Sequence of chain 1.A:
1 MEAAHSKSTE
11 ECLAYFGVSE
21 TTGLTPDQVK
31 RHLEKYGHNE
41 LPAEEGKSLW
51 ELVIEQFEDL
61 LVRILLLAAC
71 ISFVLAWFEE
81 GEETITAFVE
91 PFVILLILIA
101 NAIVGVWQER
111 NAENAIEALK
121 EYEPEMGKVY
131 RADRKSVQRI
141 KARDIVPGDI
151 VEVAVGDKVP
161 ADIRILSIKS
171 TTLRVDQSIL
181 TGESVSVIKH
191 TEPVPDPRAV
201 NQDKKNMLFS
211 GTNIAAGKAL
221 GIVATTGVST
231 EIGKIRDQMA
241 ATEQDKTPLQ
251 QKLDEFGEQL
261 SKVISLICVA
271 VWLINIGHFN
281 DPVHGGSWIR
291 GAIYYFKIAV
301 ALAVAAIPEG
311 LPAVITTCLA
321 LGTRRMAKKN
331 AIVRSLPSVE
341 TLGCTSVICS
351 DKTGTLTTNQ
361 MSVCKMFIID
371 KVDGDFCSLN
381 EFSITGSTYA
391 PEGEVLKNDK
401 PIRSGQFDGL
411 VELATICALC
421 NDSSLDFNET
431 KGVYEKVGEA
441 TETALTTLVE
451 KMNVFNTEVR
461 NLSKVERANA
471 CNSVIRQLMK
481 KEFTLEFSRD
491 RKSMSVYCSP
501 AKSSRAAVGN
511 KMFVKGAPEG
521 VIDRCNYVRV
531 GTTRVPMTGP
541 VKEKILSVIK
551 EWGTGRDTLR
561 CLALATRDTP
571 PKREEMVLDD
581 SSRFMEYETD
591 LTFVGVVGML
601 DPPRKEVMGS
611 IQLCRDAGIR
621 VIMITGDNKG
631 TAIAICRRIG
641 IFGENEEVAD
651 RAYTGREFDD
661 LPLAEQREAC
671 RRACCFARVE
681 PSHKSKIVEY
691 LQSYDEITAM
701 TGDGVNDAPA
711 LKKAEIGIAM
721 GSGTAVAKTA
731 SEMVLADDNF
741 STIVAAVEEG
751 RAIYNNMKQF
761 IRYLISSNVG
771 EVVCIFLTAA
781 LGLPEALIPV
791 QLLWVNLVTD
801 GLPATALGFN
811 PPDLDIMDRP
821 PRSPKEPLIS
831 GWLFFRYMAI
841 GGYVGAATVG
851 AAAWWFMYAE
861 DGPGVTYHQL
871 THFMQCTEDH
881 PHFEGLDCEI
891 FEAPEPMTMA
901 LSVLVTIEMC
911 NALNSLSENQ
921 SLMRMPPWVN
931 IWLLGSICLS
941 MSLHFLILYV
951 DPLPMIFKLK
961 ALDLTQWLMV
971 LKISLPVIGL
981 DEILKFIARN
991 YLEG

Binding-site contacts:
Ligand atom PG contacts residue THR353 of chain 1.A at 3.5 Å.
Ligand atom O4' contacts residue LYS492 of chain 1.A at 3.6 Å (salt-bridge).
Ligand atom O3G contacts residue ASP351 of chain 1.A at 3.1 Å (salt-bridge).
Ligand atom PG contacts residue ASP351 of chain 1.A at 3.4 Å.
Ligand atom N6 contacts residue GLU439 of chain 1.A at 2.8 Å (salt-bridge).
Ligand atom N9 contacts residue PHE487 of chain 1.A at 3.5 Å.
Ligand atom PG contacts residue ASN706 of chain 1.A at 3.6 Å.
Ligand atom O1A contacts residue ARG489 of chain 1.A at 3.1 Å.
Ligand atom C4 contacts residue PHE487 of chain 1.A at 3.5 Å (hydrophobic).
Ligand atom PB contacts residue ARG560 of chain 1.A at 3.4 Å.
Ligand atom N7 contacts residue PHE487 of chain 1.A at 3.5 Å.
Ligand atom O3' contacts residue ARG678 of chain 1.A at 3.3 Å (salt-bridge).
Ligand atom O4' contacts residue PHE487 of chain 1.A at 3.4 Å.
Ligand atom O1B contacts residue ASP627 of chain 1.A at 3.6 Å (salt-bridge).
Ligand atom C5 contacts residue PHE487 of chain 1.A at 3.6 Å (hydrophobic).
Ligand atom C5' contacts residue LYS492 of chain 1.A at 3.6 Å.
Ligand atom O2G contacts residue CA1 of chain 1.C at 2.3 Å.
Ligand atom O2G contacts residue ASP351 of chain 1.A at 2.7 Å (salt-bridge).
Ligand atom C2 contacts residue MET494 of chain 1.A at 3.6 Å (hydrophobic).
Ligand atom O2B contacts residue ARG560 of chain 1.A at 2.2 Å (salt-bridge).
Ligand atom N6 contacts residue GLU442 of chain 1.A at 2.5 Å (salt-bridge).
Ligand atom O3' contacts residue GLY626 of chain 1.A at 3.6 Å.
Ligand atom N7 contacts residue GLU439 of chain 1.A at 3.6 Å.
Ligand atom C6 contacts residue LYS515 of chain 1.A at 3.5 Å.
Ligand atom C5' contacts residue PHE487 of chain 1.A at 3.4 Å (hydrophobic).
Ligand atom O2' contacts residue LEU562 of chain 1.A at 3.1 Å.
Ligand atom O2G contacts residue THR353 of chain 1.A at 3.1 Å (h-bond).
Ligand atom N1 contacts residue MET494 of chain 1.A at 3.7 Å.
Ligand atom N6 contacts residue MET494 of chain 1.A at 3.5 Å.
Ligand atom O2A contacts residue GLY626 of chain 1.A at 3.3 Å.
Ligand atom O5' contacts residue PHE487 of chain 1.A at 2.9 Å.
Ligand atom C2 contacts residue LYS515 of chain 1.A at 3.3 Å.
Ligand atom O1G contacts residue THR625 of chain 1.A at 2.9 Å (h-bond).
Ligand atom O1G contacts residue THR353 of chain 1.A at 2.6 Å (h-bond).
Ligand atom N1 contacts residue GLU442 of chain 1.A at 3.4 Å (salt-bridge).
Ligand atom C6 contacts residue GLU442 of chain 1.A at 3.6 Å.
Ligand atom O3G contacts residue ASN706 of chain 1.A at 2.4 Å (h-bond).
Ligand atom N1 contacts residue LYS515 of chain 1.A at 2.9 Å (salt-bridge).
Ligand atom C8 contacts residue PHE487 of chain 1.A at 3.6 Å (hydrophobic).
Ligand atom O1B contacts residue GLY626 of chain 1.A at 3.1 Å (h-bond).

The protein below binds the small molecule below.
Small molecule (SMILES): Nc1ncnc2c1ncn2[C@@H]1O[C@H](CO[P](=O)(O)O[P](=O)(O)CP(=O)(O)O)[C@@H](O)[C@H]1O